This protein binds this small molecule.
Small molecule (SMILES): COC(=O)[C@H](CCSC)/N=C/c1c(COP(=O)(O)O)cnc(C)c1O

Sequence of chain 1.A:
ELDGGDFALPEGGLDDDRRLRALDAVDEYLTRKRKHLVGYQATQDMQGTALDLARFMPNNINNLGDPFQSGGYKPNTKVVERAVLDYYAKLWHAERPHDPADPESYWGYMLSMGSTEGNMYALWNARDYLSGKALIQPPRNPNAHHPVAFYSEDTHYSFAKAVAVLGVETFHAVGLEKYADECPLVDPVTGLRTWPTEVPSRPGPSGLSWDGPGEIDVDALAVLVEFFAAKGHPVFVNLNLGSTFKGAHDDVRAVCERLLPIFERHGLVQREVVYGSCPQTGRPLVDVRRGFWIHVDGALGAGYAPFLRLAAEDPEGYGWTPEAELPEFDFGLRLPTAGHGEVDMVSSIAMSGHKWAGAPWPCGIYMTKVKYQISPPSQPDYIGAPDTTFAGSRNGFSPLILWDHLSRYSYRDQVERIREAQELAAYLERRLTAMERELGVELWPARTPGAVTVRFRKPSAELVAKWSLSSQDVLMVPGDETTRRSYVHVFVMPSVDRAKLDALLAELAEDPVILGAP

Sequence of chain 1.B:
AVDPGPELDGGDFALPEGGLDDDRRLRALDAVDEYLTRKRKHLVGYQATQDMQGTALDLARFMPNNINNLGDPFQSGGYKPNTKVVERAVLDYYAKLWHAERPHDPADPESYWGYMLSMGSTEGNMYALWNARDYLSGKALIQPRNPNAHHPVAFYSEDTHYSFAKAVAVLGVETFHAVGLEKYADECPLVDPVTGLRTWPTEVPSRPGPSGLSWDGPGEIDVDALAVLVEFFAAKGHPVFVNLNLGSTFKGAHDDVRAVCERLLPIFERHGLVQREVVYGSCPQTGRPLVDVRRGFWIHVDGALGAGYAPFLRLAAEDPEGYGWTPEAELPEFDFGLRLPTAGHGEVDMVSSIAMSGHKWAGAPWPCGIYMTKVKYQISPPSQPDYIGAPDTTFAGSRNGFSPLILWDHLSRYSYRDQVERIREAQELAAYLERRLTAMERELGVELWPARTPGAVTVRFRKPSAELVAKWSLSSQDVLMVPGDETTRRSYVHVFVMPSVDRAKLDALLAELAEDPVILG

Binding-site contacts:
Ligand atom N contacts residue LYS394 of chain 1.B at 3.4 Å.
Ligand atom PAT contacts residue SER138 of chain 1.B at 3.5 Å.
Ligand atom OAW contacts residue SER138 of chain 1.B at 3.4 Å (h-bond).
Ligand atom CAE contacts residue HIS195 of chain 1.B at 3.3 Å.
Ligand atom OAS contacts residue LYS394 of chain 1.B at 3.1 Å (salt-bridge).
Ligand atom OAW contacts residue SER432 of chain 1.A at 3.6 Å.
Ligand atom OAV contacts residue HIS393 of chain 1.B at 2.8 Å.
Ligand atom CAC contacts residue HIS195 of chain 1.B at 3.5 Å.
Ligand atom CAO contacts residue ILE422 of chain 1.A at 3.4 Å (hydrophobic).
Ligand atom CAA contacts residue THR283 of chain 1.B at 3.6 Å.
Ligand atom CAE contacts residue LYS394 of chain 1.B at 3.6 Å.
Ligand atom OAD contacts residue THR283 of chain 1.B at 2.9 Å (h-bond).
Ligand atom CAR contacts residue HIS195 of chain 1.B at 3.3 Å.
Ligand atom PAT contacts residue SER432 of chain 1.A at 3.5 Å.
Ligand atom OAD contacts residue GLN64 of chain 1.B at 3.6 Å.
Ligand atom CAF contacts residue LYS394 of chain 1.B at 3.4 Å.
Ligand atom CAF contacts residue HIS195 of chain 1.B at 3.2 Å.
Ligand atom OAV contacts residue SER432 of chain 1.A at 3.2 Å (h-bond).
Ligand atom OAW contacts residue GLY137 of chain 1.B at 3.5 Å.
Ligand atom NAY contacts residue ALA338 of chain 1.B at 3.5 Å.
Ligand atom CB contacts residue SER432 of chain 1.A at 3.5 Å.
Ligand atom CE contacts residue HIS393 of chain 1.B at 3.7 Å.
Ligand atom OAU contacts residue SER432 of chain 1.A at 2.6 Å (h-bond).
Ligand atom CAO contacts residue TYR421 of chain 1.A at 3.3 Å (hydrophobic).
Ligand atom OAS contacts residue SER138 of chain 1.B at 3.5 Å (h-bond).
Ligand atom NAY contacts residue HIS195 of chain 1.B at 3.6 Å.
Ligand atom CAC contacts residue THR283 of chain 1.B at 3.5 Å.
Ligand atom O contacts residue HIS195 of chain 1.B at 2.9 Å (h-bond).
Ligand atom CAA contacts residue ASP336 of chain 1.B at 3.5 Å.
Ligand atom OAV contacts residue SER138 of chain 1.B at 3.2 Å (h-bond).
Ligand atom OAV contacts residue GLY137 of chain 1.B at 3.2 Å.
Ligand atom CAX contacts residue ASP336 of chain 1.B at 3.5 Å.
Ligand atom OAV contacts residue LYS394 of chain 1.B at 3.2 Å (salt-bridge).
Ligand atom NAY contacts residue ASP336 of chain 1.B at 2.6 Å (salt-bridge).
Ligand atom CAB contacts residue HIS195 of chain 1.B at 3.6 Å.
Ligand atom CAQ contacts residue HIS195 of chain 1.B at 3.4 Å.
Ligand atom CAB contacts residue ASP336 of chain 1.B at 3.5 Å.
Ligand atom CAB contacts residue ALA338 of chain 1.B at 3.6 Å (hydrophobic).
Ligand atom CAX contacts residue HIS195 of chain 1.B at 3.5 Å.
Ligand atom OAW contacts residue THR139 of chain 1.B at 2.7 Å (h-bond).